Binding-site contacts:
Ligand atom C7 contacts residue ASN1131 of chain 1.C at 3.2 Å.
Ligand atom C4 contacts residue ASN1131 of chain 1.C at 4.2 Å.
Ligand atom C8 contacts residue ASN1131 of chain 1.C at 4.3 Å.
Ligand atom C1 contacts residue ASN1131 of chain 1.C at 1.4 Å.
Ligand atom N2 contacts residue ASN1131 of chain 1.C at 2.9 Å (h-bond).
Ligand atom O5 contacts residue ASN1131 of chain 1.C at 2.4 Å (h-bond).
Ligand atom C3 contacts residue ASN1131 of chain 1.C at 3.8 Å.
Ligand atom C5 contacts residue ASN1131 of chain 1.C at 3.7 Å.
Ligand atom O7 contacts residue ASN1131 of chain 1.C at 3.1 Å (h-bond).
Ligand atom C2 contacts residue ASN1131 of chain 1.C at 2.4 Å.

Sequence of chain 1.C:
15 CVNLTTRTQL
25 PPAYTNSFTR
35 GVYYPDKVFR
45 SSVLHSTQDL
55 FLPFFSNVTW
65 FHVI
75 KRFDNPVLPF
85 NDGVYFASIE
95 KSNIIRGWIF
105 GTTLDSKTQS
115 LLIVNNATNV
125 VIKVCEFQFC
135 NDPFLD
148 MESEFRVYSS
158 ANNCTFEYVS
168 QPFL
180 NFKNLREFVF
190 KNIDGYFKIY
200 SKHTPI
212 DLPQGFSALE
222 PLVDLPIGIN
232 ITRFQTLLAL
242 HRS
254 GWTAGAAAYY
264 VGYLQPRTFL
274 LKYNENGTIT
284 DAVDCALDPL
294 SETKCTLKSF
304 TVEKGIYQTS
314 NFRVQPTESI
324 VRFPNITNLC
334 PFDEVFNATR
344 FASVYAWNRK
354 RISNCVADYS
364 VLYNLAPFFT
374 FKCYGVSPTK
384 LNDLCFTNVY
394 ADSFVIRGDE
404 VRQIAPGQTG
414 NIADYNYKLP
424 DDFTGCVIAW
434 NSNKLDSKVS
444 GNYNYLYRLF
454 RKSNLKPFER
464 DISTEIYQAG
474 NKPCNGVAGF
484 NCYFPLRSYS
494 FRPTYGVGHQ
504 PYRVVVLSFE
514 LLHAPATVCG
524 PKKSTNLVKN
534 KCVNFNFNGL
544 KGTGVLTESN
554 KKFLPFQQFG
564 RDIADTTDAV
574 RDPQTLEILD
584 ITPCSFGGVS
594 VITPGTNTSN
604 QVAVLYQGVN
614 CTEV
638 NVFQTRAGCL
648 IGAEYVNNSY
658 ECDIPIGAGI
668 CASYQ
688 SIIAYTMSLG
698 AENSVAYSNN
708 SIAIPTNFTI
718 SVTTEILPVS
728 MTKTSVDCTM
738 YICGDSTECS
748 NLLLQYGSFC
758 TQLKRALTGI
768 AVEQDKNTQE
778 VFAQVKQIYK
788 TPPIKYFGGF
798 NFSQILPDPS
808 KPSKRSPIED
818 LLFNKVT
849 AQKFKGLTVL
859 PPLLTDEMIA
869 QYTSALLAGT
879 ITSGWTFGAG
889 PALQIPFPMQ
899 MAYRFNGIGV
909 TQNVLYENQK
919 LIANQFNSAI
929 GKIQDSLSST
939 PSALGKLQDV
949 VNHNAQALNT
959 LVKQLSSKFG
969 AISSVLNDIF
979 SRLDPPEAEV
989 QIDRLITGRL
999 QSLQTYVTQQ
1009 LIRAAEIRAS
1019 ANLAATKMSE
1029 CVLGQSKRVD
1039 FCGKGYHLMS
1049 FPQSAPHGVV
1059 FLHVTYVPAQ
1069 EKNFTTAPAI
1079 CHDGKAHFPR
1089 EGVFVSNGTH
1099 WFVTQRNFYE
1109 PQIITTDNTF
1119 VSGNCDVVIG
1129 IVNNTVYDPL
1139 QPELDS

This protein binds this small molecule.
Small molecule (SMILES): CC(=O)N[C@H]1[C@H](O[C@H]2[C@H](O)[C@@H](NC(C)=O)CO[C@@H]2CO)O[C@H](CO)[C@@H](O)[C@@H]1O